Sequence of chain 2.A:
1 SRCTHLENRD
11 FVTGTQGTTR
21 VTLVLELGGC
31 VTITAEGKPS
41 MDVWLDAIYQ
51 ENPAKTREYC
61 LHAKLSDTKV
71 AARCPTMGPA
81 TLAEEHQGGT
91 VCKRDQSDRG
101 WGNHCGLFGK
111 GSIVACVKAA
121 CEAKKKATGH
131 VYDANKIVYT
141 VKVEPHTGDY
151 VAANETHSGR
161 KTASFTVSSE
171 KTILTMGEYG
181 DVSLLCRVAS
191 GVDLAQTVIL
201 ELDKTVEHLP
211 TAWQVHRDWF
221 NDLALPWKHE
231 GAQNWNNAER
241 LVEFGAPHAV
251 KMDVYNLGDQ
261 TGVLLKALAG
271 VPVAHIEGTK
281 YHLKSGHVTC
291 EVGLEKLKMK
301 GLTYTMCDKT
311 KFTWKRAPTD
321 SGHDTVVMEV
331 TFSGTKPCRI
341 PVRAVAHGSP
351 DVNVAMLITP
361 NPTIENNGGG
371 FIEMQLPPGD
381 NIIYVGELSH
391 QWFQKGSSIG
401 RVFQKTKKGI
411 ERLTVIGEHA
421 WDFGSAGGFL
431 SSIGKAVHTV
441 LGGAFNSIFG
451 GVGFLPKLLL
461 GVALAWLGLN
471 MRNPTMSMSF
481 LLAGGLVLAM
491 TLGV

Binding-site contacts:
Ligand atom C7 contacts residue ASN154 of chain 2.B at 3.3 Å.
Ligand atom C6 contacts residue HIS104 of chain 2.A at 3.2 Å.
Ligand atom C5 contacts residue HIS104 of chain 2.A at 3.1 Å.
Ligand atom N2 contacts residue ASN154 of chain 2.B at 2.9 Å (h-bond).
Ligand atom C8 contacts residue ASN154 of chain 2.B at 3.4 Å.
Ligand atom C2 contacts residue ASN154 of chain 2.B at 2.4 Å.
Ligand atom O5 contacts residue HIS104 of chain 2.A at 3.0 Å (h-bond).
Ligand atom C8 contacts residue HIS104 of chain 2.A at 4.0 Å.
Ligand atom C1 contacts residue ASN154 of chain 2.B at 1.4 Å.
Ligand atom C3 contacts residue ASN154 of chain 2.B at 3.8 Å.
Ligand atom C4 contacts residue ASN154 of chain 2.B at 4.2 Å.
Ligand atom O7 contacts residue ASN154 of chain 2.B at 3.3 Å (h-bond).
Ligand atom C1 contacts residue HIS104 of chain 2.A at 3.2 Å.
Ligand atom C5 contacts residue ASN154 of chain 2.B at 3.7 Å.
Ligand atom O5 contacts residue ASN154 of chain 2.B at 2.4 Å (h-bond).
Ligand atom C4 contacts residue HIS104 of chain 2.A at 4.4 Å.

Sequence of chain 2.B:
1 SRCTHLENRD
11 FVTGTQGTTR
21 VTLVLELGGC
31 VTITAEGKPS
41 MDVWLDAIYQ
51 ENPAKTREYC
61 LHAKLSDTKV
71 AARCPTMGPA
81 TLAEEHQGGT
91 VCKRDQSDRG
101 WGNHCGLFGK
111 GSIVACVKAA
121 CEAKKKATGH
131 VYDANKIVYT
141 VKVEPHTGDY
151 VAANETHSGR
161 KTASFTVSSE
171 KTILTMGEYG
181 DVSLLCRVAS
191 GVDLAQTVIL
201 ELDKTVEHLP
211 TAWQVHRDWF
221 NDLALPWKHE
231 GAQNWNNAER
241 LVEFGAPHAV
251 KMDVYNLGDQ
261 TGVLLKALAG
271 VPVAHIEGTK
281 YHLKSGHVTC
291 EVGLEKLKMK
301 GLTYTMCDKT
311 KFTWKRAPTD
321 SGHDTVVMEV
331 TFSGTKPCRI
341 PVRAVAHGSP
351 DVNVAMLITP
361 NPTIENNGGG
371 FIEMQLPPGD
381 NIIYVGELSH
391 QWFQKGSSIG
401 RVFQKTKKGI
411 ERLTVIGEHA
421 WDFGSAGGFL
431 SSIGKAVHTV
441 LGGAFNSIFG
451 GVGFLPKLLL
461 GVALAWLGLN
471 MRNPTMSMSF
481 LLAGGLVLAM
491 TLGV

This small molecule binds to this protein.
Small molecule (SMILES): CC(=O)N[C@H]1[C@H](O[C@H]2[C@H](O)[C@@H](NC(C)=O)CO[C@@H]2CO[C@@H]2O[C@@H](C)[C@@H](O)[C@@H](O)[C@@H]2O)O[C@H](CO)[C@@H](O)[C@@H]1O